This small molecule binds to this protein.
Small molecule (SMILES): O=C(CBr)c1ccc(Br)cc1

Binding-site contacts:
Ligand atom CE1 contacts residue IPA1 of chain 1.D at 3.8 Å.
Ligand atom CE2 contacts residue GLY29 of chain 1.A at 3.6 Å.
Ligand atom CD1 contacts residue TYR21 of chain 1.A at 4.0 Å (hydrophobic).
Ligand atom CD1 contacts residue ASN27 of chain 1.A at 4.4 Å.
Ligand atom CR contacts residue CYS44 of chain 1.A at 4.0 Å (hydrophobic).
Ligand atom CZ contacts residue CYS28 of chain 1.A at 4.4 Å (hydrophobic).
Ligand atom BR contacts residue TYR21 of chain 1.A at 4.0 Å.
Ligand atom CG contacts residue ASN27 of chain 1.A at 4.4 Å.
Ligand atom CD2 contacts residue LEU5 of chain 1.A at 4.2 Å (hydrophobic).
Ligand atom CZ contacts residue IPA1 of chain 1.D at 4.1 Å.
Ligand atom CG contacts residue LEU5 of chain 1.A at 4.2 Å (hydrophobic).
Ligand atom CG contacts residue CYS44 of chain 1.A at 4.5 Å (hydrophobic).
Ligand atom CE2 contacts residue LYS48 of chain 1.A at 4.4 Å.
Ligand atom BR contacts residue GLY29 of chain 1.A at 4.0 Å.
Ligand atom CH contacts residue TYR51 of chain 1.A at 4.1 Å (hydrophobic).
Ligand atom O contacts residue CYS44 of chain 1.A at 3.2 Å.
Ligand atom CE1 contacts residue TYR21 of chain 1.A at 3.1 Å (hydrophobic).
Ligand atom CE1 contacts residue GLY29 of chain 1.A at 3.9 Å.
Ligand atom CG contacts residue LYS48 of chain 1.A at 4.2 Å.
Ligand atom CE1 contacts residue CYS28 of chain 1.A at 3.8 Å (hydrophobic).
Ligand atom O contacts residue VAL92 of chain 1.A at 3.5 Å.
Ligand atom CH contacts residue HIS47 of chain 1.A at 1.6 Å.
Ligand atom CD1 contacts residue CYS44 of chain 1.A at 3.9 Å (hydrophobic).
Ligand atom CD2 contacts residue HIS47 of chain 1.A at 4.2 Å.
Ligand atom CZ contacts residue GLY29 of chain 1.A at 3.7 Å.
Ligand atom CR contacts residue LYS48 of chain 1.A at 4.3 Å.
Ligand atom CE2 contacts residue LEU2 of chain 1.A at 4.3 Å (hydrophobic).
Ligand atom BR contacts residue GLY22 of chain 1.A at 3.6 Å.
Ligand atom CH contacts residue CYS44 of chain 1.A at 4.0 Å (hydrophobic).
Ligand atom CG contacts residue HIS47 of chain 1.A at 3.7 Å.
Ligand atom CR contacts residue HIS47 of chain 1.A at 2.5 Å.
Ligand atom CD1 contacts residue CYS28 of chain 1.A at 3.8 Å (hydrophobic).
Ligand atom BR contacts residue IPA1 of chain 1.D at 3.8 Å.
Ligand atom CD2 contacts residue LYS48 of chain 1.A at 3.9 Å.
Ligand atom CD1 contacts residue GLY29 of chain 1.A at 4.4 Å.
Ligand atom BR contacts residue VAL30 of chain 1.A at 4.3 Å.
Ligand atom CZ contacts residue TYR21 of chain 1.A at 4.0 Å (hydrophobic).
Ligand atom CH contacts residue LYS48 of chain 1.A at 3.6 Å.
Ligand atom CD2 contacts residue GLY29 of chain 1.A at 4.2 Å.
Ligand atom O contacts residue HIS47 of chain 1.A at 2.8 Å (h-bond).

Sequence of chain 1.A:
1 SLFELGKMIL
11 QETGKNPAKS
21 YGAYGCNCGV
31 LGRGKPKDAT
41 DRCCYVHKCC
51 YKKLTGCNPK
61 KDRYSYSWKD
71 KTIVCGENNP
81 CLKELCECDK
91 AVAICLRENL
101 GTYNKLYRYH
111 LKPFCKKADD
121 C